Sequence of chain 1.A:
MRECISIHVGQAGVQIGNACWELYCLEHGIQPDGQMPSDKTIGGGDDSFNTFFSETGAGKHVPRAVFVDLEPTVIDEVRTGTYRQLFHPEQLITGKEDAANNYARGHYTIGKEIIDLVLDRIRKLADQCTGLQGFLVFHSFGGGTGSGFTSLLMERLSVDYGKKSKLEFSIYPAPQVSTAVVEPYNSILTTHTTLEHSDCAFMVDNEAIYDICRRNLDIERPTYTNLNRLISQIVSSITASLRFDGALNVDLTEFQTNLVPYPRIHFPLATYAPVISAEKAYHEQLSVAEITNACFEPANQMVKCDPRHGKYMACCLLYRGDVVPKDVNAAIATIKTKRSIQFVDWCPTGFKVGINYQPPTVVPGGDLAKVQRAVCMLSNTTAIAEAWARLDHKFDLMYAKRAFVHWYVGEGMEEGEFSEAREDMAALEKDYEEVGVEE

The protein below binds the small molecule below.
Small molecule (SMILES): COC(=O)Nc1nc2ccc(C(=O)c3ccccc3)cc2[nH]1

Sequence of chain 1.B:
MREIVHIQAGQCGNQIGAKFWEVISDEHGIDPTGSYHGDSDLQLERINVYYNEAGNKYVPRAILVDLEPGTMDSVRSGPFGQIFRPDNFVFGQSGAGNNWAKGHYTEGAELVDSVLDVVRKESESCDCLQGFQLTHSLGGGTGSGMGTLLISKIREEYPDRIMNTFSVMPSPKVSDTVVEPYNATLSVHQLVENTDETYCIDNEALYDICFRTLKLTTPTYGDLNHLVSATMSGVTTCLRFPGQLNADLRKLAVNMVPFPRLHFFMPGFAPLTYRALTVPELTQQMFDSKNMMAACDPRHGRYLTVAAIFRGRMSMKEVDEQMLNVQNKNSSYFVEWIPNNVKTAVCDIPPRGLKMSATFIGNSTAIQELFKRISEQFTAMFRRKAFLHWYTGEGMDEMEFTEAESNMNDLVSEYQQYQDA

Binding-site contacts:
Ligand atom C21 contacts residue ALA315 of chain 1.B at 3.6 Å (hydrophobic).
Ligand atom N07 contacts residue GLU198 of chain 1.B at 2.8 Å (salt-bridge).
Ligand atom C22 contacts residue ALA315 of chain 1.B at 3.7 Å (hydrophobic).
Ligand atom N05 contacts residue ASN165 of chain 1.B at 3.3 Å (h-bond).
Ligand atom C21 contacts residue ALA352 of chain 1.B at 3.5 Å (hydrophobic).
Ligand atom C03 contacts residue LEU250 of chain 1.B at 3.8 Å (hydrophobic).
Ligand atom N05 contacts residue TYR200 of chain 1.B at 3.2 Å (h-bond).
Ligand atom O04 contacts residue VAL236 of chain 1.B at 3.5 Å (h-bond).
Ligand atom C18 contacts residue LEU246 of chain 1.B at 3.4 Å (hydrophobic).
Ligand atom C22 contacts residue ALA352 of chain 1.B at 3.8 Å (hydrophobic).
Ligand atom C06 contacts residue TYR200 of chain 1.B at 2.9 Å (hydrophobic).
Ligand atom C19 contacts residue LEU246 of chain 1.B at 3.6 Å (hydrophobic).
Ligand atom C17 contacts residue LEU246 of chain 1.B at 3.5 Å (hydrophobic).
Ligand atom C01 contacts residue GLN134 of chain 1.B at 2.9 Å.
Ligand atom O02 contacts residue ASN165 of chain 1.B at 3.2 Å (h-bond).
Ligand atom C09 contacts residue VAL236 of chain 1.B at 3.4 Å (hydrophobic).
Ligand atom C01 contacts residue TYR50 of chain 1.B at 3.5 Å (hydrophobic).
Ligand atom C21 contacts residue THR351 of chain 1.B at 3.7 Å.
Ligand atom N10 contacts residue VAL236 of chain 1.B at 3.0 Å (h-bond).
Ligand atom N07 contacts residue TYR200 of chain 1.B at 2.9 Å (h-bond).
Ligand atom C22 contacts residue ALA314 of chain 1.B at 3.8 Å (hydrophobic).
Ligand atom C20 contacts residue LYS350 of chain 1.B at 3.7 Å.
Ligand atom C03 contacts residue ASN165 of chain 1.B at 3.7 Å.
Ligand atom C21 contacts residue LYS350 of chain 1.B at 3.7 Å.
Ligand atom O02 contacts residue LEU250 of chain 1.B at 3.8 Å.
Ligand atom N05 contacts residue GLU198 of chain 1.B at 2.7 Å (salt-bridge).
Ligand atom C09 contacts residue LEU253 of chain 1.B at 3.7 Å (hydrophobic).
Ligand atom N10 contacts residue TYR200 of chain 1.B at 3.5 Å (h-bond).
Ligand atom C08 contacts residue GLU198 of chain 1.B at 3.7 Å.
Ligand atom O04 contacts residue THR237 of chain 1.B at 3.6 Å.
Ligand atom C08 contacts residue LEU253 of chain 1.B at 3.8 Å (hydrophobic).
Ligand atom C06 contacts residue GLU198 of chain 1.B at 3.1 Å.
Ligand atom C11 contacts residue CYS239 of chain 1.B at 3.4 Å (hydrophobic).
Ligand atom C14 contacts residue LEU253 of chain 1.B at 3.8 Å (hydrophobic).
Ligand atom C11 contacts residue VAL236 of chain 1.B at 3.3 Å (hydrophobic).
Ligand atom O16 contacts residue CYS239 of chain 1.B at 3.7 Å.
Ligand atom C17 contacts residue ALA314 of chain 1.B at 3.8 Å (hydrophobic).
Ligand atom O04 contacts residue LEU240 of chain 1.B at 3.2 Å.
Ligand atom O16 contacts residue ILE316 of chain 1.B at 3.8 Å.
Ligand atom C08 contacts residue TYR200 of chain 1.B at 3.5 Å (hydrophobic).